Binding-site contacts:
Ligand atom C60 contacts residue GLY231 of chain 1.B at 4.2 Å.
Ligand atom C42 contacts residue THR234 of chain 1.B at 4.4 Å.
Ligand atom O53 contacts residue THR234 of chain 1.B at 3.8 Å.
Ligand atom O47 contacts residue MET230 of chain 1.B at 4.5 Å.
Ligand atom O51 contacts residue THR234 of chain 1.B at 3.0 Å (h-bond).
Ligand atom C41 contacts residue THR234 of chain 1.B at 4.3 Å.
Ligand atom C35 contacts residue GLY231 of chain 1.B at 3.8 Å.
Ligand atom C18 contacts residue LEU223 of chain 1.B at 3.7 Å (hydrophobic).
Ligand atom C12 contacts residue LEU223 of chain 1.B at 3.5 Å (hydrophobic).
Ligand atom C35 contacts residue MET230 of chain 1.B at 4.4 Å (hydrophobic).
Ligand atom C0 contacts residue HIS220 of chain 1.B at 3.9 Å.
Ligand atom C35 contacts residue GLY227 of chain 1.B at 3.9 Å.
Ligand atom C9 contacts residue LYS224 of chain 1.B at 3.4 Å.
Ligand atom O51 contacts residue MET230 of chain 1.B at 4.0 Å.
Ligand atom C37 contacts residue MET230 of chain 1.B at 4.3 Å (hydrophobic).
Ligand atom C9 contacts residue LEU223 of chain 1.B at 3.5 Å (hydrophobic).
Ligand atom O44 contacts residue ILE186 of chain 1.B at 4.3 Å.
Ligand atom C12 contacts residue LYS224 of chain 1.B at 3.9 Å.
Ligand atom C21 contacts residue GLY227 of chain 1.B at 3.9 Å.
Ligand atom O53 contacts residue LEU238 of chain 1.B at 4.1 Å.
Ligand atom O44 contacts residue LEU182 of chain 1.B at 4.3 Å.
Ligand atom O63 contacts residue GLY227 of chain 1.B at 4.0 Å.
Ligand atom C43 contacts residue LEU182 of chain 1.B at 4.5 Å (hydrophobic).
Ligand atom C43 contacts residue ILE186 of chain 1.B at 4.0 Å (hydrophobic).
Ligand atom C15 contacts residue LEU223 of chain 1.B at 3.8 Å (hydrophobic).
Ligand atom C27 contacts residue GLY227 of chain 1.B at 4.0 Å.
Ligand atom C9 contacts residue HIS220 of chain 1.B at 4.2 Å.
Ligand atom C18 contacts residue GLY227 of chain 1.B at 4.3 Å.

Sequence of chain 1.B:
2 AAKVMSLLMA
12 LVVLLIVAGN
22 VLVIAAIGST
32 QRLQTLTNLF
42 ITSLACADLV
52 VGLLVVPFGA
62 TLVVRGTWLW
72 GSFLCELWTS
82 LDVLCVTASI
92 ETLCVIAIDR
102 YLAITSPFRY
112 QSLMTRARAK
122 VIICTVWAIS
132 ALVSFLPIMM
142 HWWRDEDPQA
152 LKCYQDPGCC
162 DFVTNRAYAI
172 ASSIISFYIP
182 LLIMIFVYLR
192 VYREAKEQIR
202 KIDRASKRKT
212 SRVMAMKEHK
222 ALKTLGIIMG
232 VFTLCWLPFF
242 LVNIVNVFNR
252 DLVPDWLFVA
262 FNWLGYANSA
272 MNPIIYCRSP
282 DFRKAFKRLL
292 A

The protein below binds the small molecule below.
Small molecule (SMILES): CCCCCCCCCC(=O)N(CCO)C[C@@H](O)[C@@H](O)[C@@H](O)[C@@H](O)CO